A protein and the small-molecule ligand that binds it are described below.
Small molecule (SMILES): CC(=O)N[C@H]1[C@H](O[C@H]2[C@H](O)[C@@H](NC(C)=O)CO[C@@H]2CO)O[C@H](CO)[C@@H](OC2O[C@H](CO[C@H]3O[C@H](CO)[C@@H](O)[C@H](O)[C@@H]3O)[C@@H](O)[C@H](O)[C@@H]2O)[C@@H]1O

Binding-site contacts:
Ligand atom O7 contacts residue LEU221 of chain 2.A at 3.1 Å (h-bond).
Ligand atom C8 contacts residue ILE241 of chain 1.A at 3.7 Å (hydrophobic).
Ligand atom O7 contacts residue MET243 of chain 1.A at 3.9 Å.
Ligand atom C4 contacts residue ASN164 of chain 1.A at 4.3 Å.
Ligand atom C7 contacts residue ASN164 of chain 1.A at 3.2 Å.
Ligand atom O7 contacts residue PRO220 of chain 2.A at 3.6 Å.
Ligand atom C7 contacts residue LEU221 of chain 2.A at 3.9 Å (hydrophobic).
Ligand atom C8 contacts residue LEU221 of chain 2.A at 4.3 Å (hydrophobic).
Ligand atom C8 contacts residue ASN164 of chain 1.A at 3.5 Å.
Ligand atom C7 contacts residue MET243 of chain 1.A at 4.3 Å (hydrophobic).
Ligand atom C3 contacts residue SER218 of chain 2.A at 4.4 Å.
Ligand atom C3 contacts residue ASN164 of chain 1.A at 3.8 Å.
Ligand atom N2 contacts residue ASN164 of chain 1.A at 2.8 Å (h-bond).
Ligand atom C5 contacts residue ASN164 of chain 1.A at 3.6 Å.
Ligand atom C7 contacts residue PRO220 of chain 2.A at 4.4 Å (hydrophobic).
Ligand atom C6 contacts residue THR166 of chain 1.A at 3.5 Å.
Ligand atom O5 contacts residue ASN164 of chain 1.A at 2.3 Å (h-bond).
Ligand atom C6 contacts residue MET243 of chain 1.A at 4.5 Å (hydrophobic).
Ligand atom O5 contacts residue LEU221 of chain 2.A at 4.0 Å.
Ligand atom C8 contacts residue MET243 of chain 1.A at 4.1 Å (hydrophobic).
Ligand atom C5 contacts residue THR166 of chain 1.A at 4.2 Å.
Ligand atom C2 contacts residue SER218 of chain 2.A at 4.3 Å.
Ligand atom C7 contacts residue SER218 of chain 2.A at 4.0 Å.
Ligand atom C1 contacts residue ASN164 of chain 1.A at 1.4 Å.
Ligand atom C5 contacts residue MET243 of chain 1.A at 4.0 Å (hydrophobic).
Ligand atom O7 contacts residue ARG219 of chain 2.A at 4.3 Å.
Ligand atom C2 contacts residue ASN164 of chain 1.A at 2.5 Å.
Ligand atom O7 contacts residue SER218 of chain 2.A at 3.8 Å.
Ligand atom O7 contacts residue ASN164 of chain 1.A at 4.1 Å.
Ligand atom C5 contacts residue LEU221 of chain 2.A at 4.3 Å (hydrophobic).
Ligand atom O3 contacts residue LEU221 of chain 2.A at 4.1 Å.
Ligand atom N2 contacts residue SER218 of chain 2.A at 3.3 Å (h-bond).
Ligand atom C8 contacts residue PRO220 of chain 2.A at 4.2 Å (hydrophobic).

Sequence of chain 2.A:
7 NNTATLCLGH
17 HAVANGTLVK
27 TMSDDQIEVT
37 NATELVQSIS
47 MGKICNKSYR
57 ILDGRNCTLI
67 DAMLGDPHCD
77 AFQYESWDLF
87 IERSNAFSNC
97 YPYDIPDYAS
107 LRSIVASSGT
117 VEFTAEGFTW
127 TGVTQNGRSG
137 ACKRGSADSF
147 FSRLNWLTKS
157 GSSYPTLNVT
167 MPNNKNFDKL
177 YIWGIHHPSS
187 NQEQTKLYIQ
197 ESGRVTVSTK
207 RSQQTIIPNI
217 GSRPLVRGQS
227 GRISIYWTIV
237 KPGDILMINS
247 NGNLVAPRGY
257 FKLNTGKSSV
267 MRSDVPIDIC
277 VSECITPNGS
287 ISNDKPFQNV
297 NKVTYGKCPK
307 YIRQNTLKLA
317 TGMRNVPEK

Sequence of chain 1.A:
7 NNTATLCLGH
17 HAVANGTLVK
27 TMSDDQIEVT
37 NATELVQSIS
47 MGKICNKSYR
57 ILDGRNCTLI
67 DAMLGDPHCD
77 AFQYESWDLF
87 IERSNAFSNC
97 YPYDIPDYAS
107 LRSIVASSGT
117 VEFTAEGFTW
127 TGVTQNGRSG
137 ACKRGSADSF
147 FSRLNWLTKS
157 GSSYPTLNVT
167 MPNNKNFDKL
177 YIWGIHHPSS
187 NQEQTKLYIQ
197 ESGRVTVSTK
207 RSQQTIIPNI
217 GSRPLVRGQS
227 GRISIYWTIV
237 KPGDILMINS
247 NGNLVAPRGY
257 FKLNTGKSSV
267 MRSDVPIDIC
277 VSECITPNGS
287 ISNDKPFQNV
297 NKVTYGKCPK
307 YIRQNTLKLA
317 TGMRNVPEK